The small molecule below binds the protein below.
Small molecule (SMILES): OCc1ccc(Oc2ccc(Cl)cc2Cl)c(O)c1

Binding-site contacts:
Ligand atom CL16 contacts residue ALA124 of chain 1.B at 3.3 Å.
Ligand atom CL17 contacts residue ALA224 of chain 1.B at 3.5 Å.
Ligand atom C12 contacts residue MET186 of chain 1.B at 4.0 Å (hydrophobic).
Ligand atom C3 contacts residue TYR182 of chain 1.B at 3.4 Å (hydrophobic).
Ligand atom C6 contacts residue ALA225 of chain 1.B at 3.9 Å (hydrophobic).
Ligand atom C5 contacts residue NAD1 of chain 1.E at 3.1 Å.
Ligand atom C10 contacts residue ALA224 of chain 1.B at 4.2 Å (hydrophobic).
Ligand atom C12 contacts residue ILE228 of chain 1.B at 4.0 Å (hydrophobic).
Ligand atom CL16 contacts residue VAL127 of chain 1.B at 3.8 Å.
Ligand atom C2 contacts residue NAD1 of chain 1.E at 3.6 Å.
Ligand atom O18 contacts residue TYR182 of chain 1.B at 2.5 Å (h-bond).
Ligand atom CL17 contacts residue NAD1 of chain 1.E at 3.3 Å.
Ligand atom O18 contacts residue TYR172 of chain 1.B at 4.1 Å.
Ligand atom C4 contacts residue TYR182 of chain 1.B at 4.2 Å (hydrophobic).
Ligand atom O7 contacts residue NAD1 of chain 1.E at 3.3 Å.
Ligand atom C4 contacts residue NAD1 of chain 1.E at 3.3 Å.
Ligand atom O15 contacts residue PHE273 of chain 1.B at 4.2 Å.
Ligand atom C2 contacts residue TYR182 of chain 1.B at 3.4 Å (hydrophobic).
Ligand atom C10 contacts residue ALA122 of chain 1.B at 3.5 Å (hydrophobic).
Ligand atom C1 contacts residue NAD1 of chain 1.E at 3.6 Å.
Ligand atom CL16 contacts residue ASN123 of chain 1.B at 3.7 Å.
Ligand atom C13 contacts residue ILE228 of chain 1.B at 3.7 Å (hydrophobic).
Ligand atom C12 contacts residue VAL127 of chain 1.B at 3.9 Å (hydrophobic).
Ligand atom O18 contacts residue NAD1 of chain 1.E at 2.5 Å (h-bond).
Ligand atom C6 contacts residue NAD1 of chain 1.E at 3.6 Å.
Ligand atom C14 contacts residue TYR172 of chain 1.B at 3.5 Å (hydrophobic).
Ligand atom C14 contacts residue NAD1 of chain 1.E at 3.5 Å.
Ligand atom C3 contacts residue TYR172 of chain 1.B at 3.7 Å (hydrophobic).
Ligand atom C13 contacts residue TYR182 of chain 1.B at 4.1 Å (hydrophobic).
Ligand atom CL17 contacts residue ALA122 of chain 1.B at 3.5 Å.
Ligand atom O15 contacts residue NAD1 of chain 1.E at 2.9 Å (h-bond).
Ligand atom C9 contacts residue ALA224 of chain 1.B at 3.7 Å (hydrophobic).
Ligand atom C5 contacts residue ALA225 of chain 1.B at 4.0 Å (hydrophobic).
Ligand atom C8 contacts residue NAD1 of chain 1.E at 4.0 Å.
Ligand atom O18 contacts residue LYS190 of chain 1.B at 3.8 Å.
Ligand atom C3 contacts residue NAD1 of chain 1.E at 3.3 Å.
Ligand atom C14 contacts residue PHE273 of chain 1.B at 4.0 Å (hydrophobic).
Ligand atom O15 contacts residue ILE274 of chain 1.B at 4.1 Å.
Ligand atom O15 contacts residue PRO219 of chain 1.B at 3.5 Å.
Ligand atom C9 contacts residue ALA122 of chain 1.B at 3.8 Å (hydrophobic).

Sequence of chain 1.B:
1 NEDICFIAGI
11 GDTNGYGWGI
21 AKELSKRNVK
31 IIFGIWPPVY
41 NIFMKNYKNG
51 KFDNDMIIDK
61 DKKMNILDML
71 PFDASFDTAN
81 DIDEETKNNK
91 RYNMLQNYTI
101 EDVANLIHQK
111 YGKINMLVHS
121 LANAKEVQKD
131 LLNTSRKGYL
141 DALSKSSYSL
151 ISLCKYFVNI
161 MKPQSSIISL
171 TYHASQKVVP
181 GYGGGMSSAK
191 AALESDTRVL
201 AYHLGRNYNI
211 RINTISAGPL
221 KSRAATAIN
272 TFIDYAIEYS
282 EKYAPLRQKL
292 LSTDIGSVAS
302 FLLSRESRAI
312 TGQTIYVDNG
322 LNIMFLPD